Sequence of chain 1.A:
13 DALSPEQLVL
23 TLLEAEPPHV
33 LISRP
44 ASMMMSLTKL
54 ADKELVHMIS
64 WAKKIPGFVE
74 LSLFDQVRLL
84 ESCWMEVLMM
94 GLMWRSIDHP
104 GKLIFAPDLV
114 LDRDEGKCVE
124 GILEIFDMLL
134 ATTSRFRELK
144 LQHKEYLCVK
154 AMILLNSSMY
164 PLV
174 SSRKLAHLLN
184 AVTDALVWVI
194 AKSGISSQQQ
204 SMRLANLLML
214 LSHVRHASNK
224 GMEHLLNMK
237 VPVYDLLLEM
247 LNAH

A protein and the small-molecule ligand that binds it are described below.
Small molecule (SMILES): Oc1ccc([C@@H]2Oc3ccc(O)cc3[C@@H]3CC(F)(F)C[C@@H]32)cc1

Binding-site contacts:
Ligand atom C14 contacts residue GLY224 of chain 1.A at 4.0 Å.
Ligand atom C1 contacts residue LEU228 of chain 1.A at 3.6 Å (hydrophobic).
Ligand atom C22 contacts residue PHE108 of chain 1.A at 4.0 Å (hydrophobic).
Ligand atom C25 contacts residue LEU50 of chain 1.A at 3.7 Å (hydrophobic).
Ligand atom C1 contacts residue MET47 of chain 1.A at 3.4 Å (hydrophobic).
Ligand atom F13 contacts residue ILE125 of chain 1.A at 3.4 Å.
Ligand atom C1 contacts residue HIS227 of chain 1.A at 3.7 Å.
Ligand atom F13 contacts residue PHE129 of chain 1.A at 3.6 Å.
Ligand atom C15 contacts residue MET92 of chain 1.A at 4.0 Å (hydrophobic).
Ligand atom C15 contacts residue MET88 of chain 1.A at 3.7 Å (hydrophobic).
Ligand atom C14 contacts residue MET92 of chain 1.A at 4.0 Å (hydrophobic).
Ligand atom O26 contacts residue MET231 of chain 1.A at 3.6 Å.
Ligand atom O26 contacts residue HIS227 of chain 1.A at 2.8 Å (h-bond).
Ligand atom C2 contacts residue LEU228 of chain 1.A at 3.3 Å (hydrophobic).
Ligand atom C24 contacts residue GLU57 of chain 1.A at 3.1 Å.
Ligand atom C2 contacts residue MET47 of chain 1.A at 3.4 Å (hydrophobic).
Ligand atom C8 contacts residue MET92 of chain 1.A at 3.8 Å (hydrophobic).
Ligand atom O26 contacts residue MET47 of chain 1.A at 3.3 Å.
Ligand atom C22 contacts residue GLU57 of chain 1.A at 3.1 Å.
Ligand atom C6 contacts residue MET88 of chain 1.A at 3.9 Å (hydrophobic).
Ligand atom C18 contacts residue GLY224 of chain 1.A at 3.6 Å.
Ligand atom C3 contacts residue THR51 of chain 1.A at 3.9 Å.
Ligand atom C18 contacts residue HIS227 of chain 1.A at 3.9 Å.
Ligand atom C25 contacts residue ALA54 of chain 1.A at 4.0 Å (hydrophobic).
Ligand atom C22 contacts residue LEU91 of chain 1.A at 3.9 Å (hydrophobic).
Ligand atom O23 contacts residue LEU91 of chain 1.A at 3.9 Å.
Ligand atom O5 contacts residue LEU50 of chain 1.A at 3.9 Å.
Ligand atom F12 contacts residue ILE128 of chain 1.A at 3.2 Å.
Ligand atom C10 contacts residue PHE108 of chain 1.A at 3.9 Å (hydrophobic).
Ligand atom C24 contacts residue LEU53 of chain 1.A at 4.0 Å (hydrophobic).
Ligand atom F13 contacts residue LEU50 of chain 1.A at 3.6 Å.
Ligand atom F12 contacts residue PHE129 of chain 1.A at 3.5 Å.
Ligand atom O23 contacts residue GLU57 of chain 1.A at 2.4 Å (salt-bridge).
Ligand atom C2 contacts residue THR51 of chain 1.A at 3.9 Å.
Ligand atom O23 contacts residue ARG98 of chain 1.A at 3.2 Å (salt-bridge).
Ligand atom F12 contacts residue LEU132 of chain 1.A at 3.4 Å.
Ligand atom C14 contacts residue ILE128 of chain 1.A at 3.8 Å (hydrophobic).
Ligand atom O26 contacts residue LEU228 of chain 1.A at 3.0 Å.
Ligand atom C21 contacts residue LEU91 of chain 1.A at 3.5 Å (hydrophobic).
Ligand atom C3 contacts residue LEU50 of chain 1.A at 4.0 Å (hydrophobic).